The small molecule below binds the protein below.
Small molecule (SMILES): CC(=O)N[C@@H]1[C@@H](O)[C@H](O)[C@@H](CO)O[C@H]1O

Sequence of chain 1.A:
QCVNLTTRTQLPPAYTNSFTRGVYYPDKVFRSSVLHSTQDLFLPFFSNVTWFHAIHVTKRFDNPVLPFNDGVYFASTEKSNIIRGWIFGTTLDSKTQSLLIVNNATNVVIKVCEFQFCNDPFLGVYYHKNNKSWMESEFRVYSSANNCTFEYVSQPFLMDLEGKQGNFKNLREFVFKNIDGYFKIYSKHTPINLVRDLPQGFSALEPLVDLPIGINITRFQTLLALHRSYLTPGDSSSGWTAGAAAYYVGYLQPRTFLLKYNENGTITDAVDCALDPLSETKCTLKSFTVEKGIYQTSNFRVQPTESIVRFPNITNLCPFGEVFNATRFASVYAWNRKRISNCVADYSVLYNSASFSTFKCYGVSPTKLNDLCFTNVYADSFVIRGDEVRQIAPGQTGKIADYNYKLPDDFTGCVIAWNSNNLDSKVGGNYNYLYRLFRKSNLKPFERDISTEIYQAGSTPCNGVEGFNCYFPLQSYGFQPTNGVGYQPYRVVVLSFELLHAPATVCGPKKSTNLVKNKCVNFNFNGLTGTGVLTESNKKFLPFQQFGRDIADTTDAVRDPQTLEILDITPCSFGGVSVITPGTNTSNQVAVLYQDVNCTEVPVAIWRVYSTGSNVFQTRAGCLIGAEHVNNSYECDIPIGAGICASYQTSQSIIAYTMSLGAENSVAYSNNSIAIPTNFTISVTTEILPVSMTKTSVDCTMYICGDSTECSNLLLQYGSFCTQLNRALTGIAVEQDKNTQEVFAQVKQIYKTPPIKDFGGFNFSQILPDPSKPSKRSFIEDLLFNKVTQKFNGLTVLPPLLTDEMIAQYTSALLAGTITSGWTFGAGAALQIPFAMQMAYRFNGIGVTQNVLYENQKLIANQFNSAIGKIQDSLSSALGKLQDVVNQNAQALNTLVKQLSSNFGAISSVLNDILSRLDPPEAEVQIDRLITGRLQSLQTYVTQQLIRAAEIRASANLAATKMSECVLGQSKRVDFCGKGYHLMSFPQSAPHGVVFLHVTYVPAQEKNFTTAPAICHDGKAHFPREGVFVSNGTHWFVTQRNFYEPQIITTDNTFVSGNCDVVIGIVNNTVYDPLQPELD

Binding-site contacts:
Ligand atom C3 contacts residue ASN374 of chain 1.A at 3.8 Å.
Ligand atom C8 contacts residue PHE373 of chain 1.A at 3.9 Å (hydrophobic).
Ligand atom C7 contacts residue GLY370 of chain 1.A at 3.5 Å.
Ligand atom C7 contacts residue PHE373 of chain 1.A at 4.3 Å (hydrophobic).
Ligand atom C8 contacts residue GLY370 of chain 1.A at 3.5 Å.
Ligand atom O7 contacts residue ASN374 of chain 1.A at 3.2 Å (h-bond).
Ligand atom C5 contacts residue ASN374 of chain 1.A at 3.7 Å.
Ligand atom O5 contacts residue ASN374 of chain 1.A at 2.4 Å (h-bond).
Ligand atom O7 contacts residue GLY370 of chain 1.A at 3.1 Å (h-bond).
Ligand atom C2 contacts residue ASN374 of chain 1.A at 2.5 Å.
Ligand atom C1 contacts residue ASN374 of chain 1.A at 1.4 Å.
Ligand atom C4 contacts residue ASN374 of chain 1.A at 4.2 Å.
Ligand atom N2 contacts residue ASN374 of chain 1.A at 2.9 Å (h-bond).
Ligand atom C7 contacts residue ASN374 of chain 1.A at 3.3 Å.